Sequence of chain 7.A:
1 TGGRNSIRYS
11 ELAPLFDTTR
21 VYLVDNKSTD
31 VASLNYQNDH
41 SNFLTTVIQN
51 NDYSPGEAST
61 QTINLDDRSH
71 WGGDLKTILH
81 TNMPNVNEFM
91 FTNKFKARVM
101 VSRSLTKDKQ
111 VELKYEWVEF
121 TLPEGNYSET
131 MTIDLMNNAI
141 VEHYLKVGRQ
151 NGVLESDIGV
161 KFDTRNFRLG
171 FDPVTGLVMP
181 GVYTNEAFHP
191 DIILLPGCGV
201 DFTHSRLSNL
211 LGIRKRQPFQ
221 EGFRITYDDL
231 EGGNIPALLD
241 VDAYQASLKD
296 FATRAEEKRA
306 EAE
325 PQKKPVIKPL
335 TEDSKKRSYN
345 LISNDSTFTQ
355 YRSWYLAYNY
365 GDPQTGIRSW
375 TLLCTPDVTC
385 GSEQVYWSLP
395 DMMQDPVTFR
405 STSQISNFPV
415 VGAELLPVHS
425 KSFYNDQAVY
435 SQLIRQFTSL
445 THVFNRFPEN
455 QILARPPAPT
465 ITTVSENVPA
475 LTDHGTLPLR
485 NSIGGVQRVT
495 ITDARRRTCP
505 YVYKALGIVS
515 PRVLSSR

The protein below binds the small molecule below.
Small molecule (SMILES): CCCCCCCCCCCC[N+](C)(C)CCCS(=O)(=O)O

Binding-site contacts:
Ligand atom C2 contacts residue ARG224 of chain 7.A at 3.8 Å.
Ligand atom C14 contacts residue ARG224 of chain 7.A at 4.5 Å.
Ligand atom C2 contacts residue ARG98 of chain 7.A at 3.4 Å.
Ligand atom S1 contacts residue ARG98 of chain 7.A at 4.4 Å.
Ligand atom C16 contacts residue ARG224 of chain 7.A at 4.0 Å.
Ligand atom O1S contacts residue THR226 of chain 7.A at 4.3 Å.
Ligand atom C3 contacts residue TRP117 of chain 7.A at 3.5 Å (hydrophobic).
Ligand atom C13 contacts residue ARG224 of chain 7.A at 4.2 Å.
Ligand atom N1 contacts residue ARG98 of chain 7.A at 4.3 Å.
Ligand atom N1 contacts residue TRP117 of chain 7.A at 4.1 Å.
Ligand atom C3 contacts residue ARG224 of chain 7.A at 3.5 Å.
Ligand atom O1S contacts residue ASP228 of chain 7.A at 3.6 Å.
Ligand atom C16 contacts residue TRP117 of chain 7.A at 3.7 Å (hydrophobic).
Ligand atom C3 contacts residue ARG98 of chain 7.A at 3.2 Å.
Ligand atom O3S contacts residue THR226 of chain 7.A at 4.0 Å.
Ligand atom N1 contacts residue ARG224 of chain 7.A at 4.2 Å.
Ligand atom O1S contacts residue ARG98 of chain 7.A at 3.6 Å.
Ligand atom C1 contacts residue ARG224 of chain 7.A at 3.8 Å.
Ligand atom C1 contacts residue ARG98 of chain 7.A at 3.2 Å.
Ligand atom C15 contacts residue ARG224 of chain 7.A at 3.3 Å.
Ligand atom C15 contacts residue TRP117 of chain 7.A at 4.2 Å (hydrophobic).